Binding-site contacts:
Ligand atom C6 contacts residue GLN61 of chain 1.J at 3.9 Å.
Ligand atom C6 contacts residue HIS57 of chain 1.J at 3.6 Å.
Ligand atom O7 contacts residue ILE58 of chain 1.J at 4.2 Å.
Ligand atom C3 contacts residue GLN56 of chain 1.J at 3.8 Å.
Ligand atom C6 contacts residue GLN56 of chain 1.J at 3.3 Å.
Ligand atom O7 contacts residue ARG13 of chain 1.J at 3.9 Å.
Ligand atom C5 contacts residue TRP88 of chain 1.J at 3.6 Å (hydrophobic).
Ligand atom C3 contacts residue ASN90 of chain 1.J at 3.8 Å.
Ligand atom O3 contacts residue GLU51 of chain 1.J at 4.0 Å.
Ligand atom O2 contacts residue ASN90 of chain 1.J at 2.9 Å (h-bond).
Ligand atom C6 contacts residue ARG13 of chain 1.J at 3.5 Å.
Ligand atom C4 contacts residue TRP88 of chain 1.J at 3.5 Å (hydrophobic).
Ligand atom O3 contacts residue ASN90 of chain 1.J at 2.9 Å (h-bond).
Ligand atom C3 contacts residue LYS91 of chain 1.J at 3.7 Å.
Ligand atom O4 contacts residue GLN56 of chain 1.J at 3.3 Å.
Ligand atom O4 contacts residue GLN56 of chain 1.J at 4.3 Å.
Ligand atom C2 contacts residue ARG13 of chain 1.J at 4.3 Å.
Ligand atom O3 contacts residue GLN56 of chain 1.J at 2.8 Å (h-bond).
Ligand atom C7 contacts residue ILE58 of chain 1.J at 4.1 Å (hydrophobic).
Ligand atom C7 contacts residue ARG13 of chain 1.J at 4.3 Å.
Ligand atom O3 contacts residue TRP88 of chain 1.J at 3.6 Å.
Ligand atom O3 contacts residue LYS91 of chain 1.J at 2.9 Å (salt-bridge).
Ligand atom C5 contacts residue GLN56 of chain 1.J at 3.9 Å.
Ligand atom C8 contacts residue ILE58 of chain 1.J at 3.6 Å (hydrophobic).
Ligand atom O5 contacts residue GLN56 of chain 1.J at 3.3 Å (h-bond).
Ligand atom C2 contacts residue LYS91 of chain 1.J at 3.9 Å.
Ligand atom C3 contacts residue TRP88 of chain 1.J at 3.5 Å (hydrophobic).
Ligand atom C2 contacts residue ASN90 of chain 1.J at 4.0 Å.
Ligand atom C4 contacts residue GLU51 of chain 1.J at 3.4 Å.
Ligand atom O6 contacts residue ARG13 of chain 1.J at 2.9 Å (salt-bridge).
Ligand atom C4 contacts residue LYS91 of chain 1.J at 3.8 Å.
Ligand atom O4 contacts residue LYS91 of chain 1.J at 2.9 Å (salt-bridge).
Ligand atom O6 contacts residue HIS57 of chain 1.J at 3.8 Å.
Ligand atom O6 contacts residue GLN61 of chain 1.J at 3.0 Å (h-bond).
Ligand atom C6 contacts residue TRP88 of chain 1.J at 3.7 Å (hydrophobic).
Ligand atom O6 contacts residue GLN56 of chain 1.J at 2.7 Å (h-bond).
Ligand atom O4 contacts residue GLU51 of chain 1.J at 2.7 Å (salt-bridge).
Ligand atom O6 contacts residue TRP88 of chain 1.J at 4.0 Å.
Ligand atom C1 contacts residue GLN56 of chain 1.J at 4.4 Å.
Ligand atom C1 contacts residue ARG13 of chain 1.J at 4.1 Å.

Sequence of chain 1.J:
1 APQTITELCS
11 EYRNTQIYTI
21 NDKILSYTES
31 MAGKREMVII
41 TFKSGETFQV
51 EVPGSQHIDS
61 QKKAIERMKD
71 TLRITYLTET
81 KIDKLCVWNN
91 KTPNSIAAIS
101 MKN

The protein below binds the small molecule below.
Small molecule (SMILES): CC(=O)N[C@H]1[C@H](OC[C@H]2O[C@@H](O[C@H]3[C@H](O)[C@@H](O)[C@H](O)O[C@@H]3CO)[C@H](O)[C@@H](O[C@@H]3O[C@H](CO)[C@@H](O[C@@H]4O[C@H](CO)[C@H](O)[C@H](O)[C@H]4O)[C@H](O)[C@H]3NC(C)=O)[C@H]2O)O[C@H](CO)[C@@H](O[C@@H]2O[C@H](CO)[C@H](O)[C@H](O)[C@H]2O)[C@@H]1O